This small molecule binds to this protein.
Small molecule (SMILES): CC(=O)N[C@@H](CC(=O)O)C(=O)NC[C@H](CC1(C(=O)N[C@@H](Cc2ccc(O)cc2)C(=O)O)CCCC1)C(=O)O

Binding-site contacts:
Ligand atom C33 contacts residue GLN245 of chain 1.A at 3.5 Å.
Ligand atom C25 contacts residue TYR487 of chain 1.A at 3.5 Å (hydrophobic).
Ligand atom O22 contacts residue HIS317 of chain 1.A at 2.8 Å (h-bond).
Ligand atom O11 contacts residue GLU348 of chain 1.A at 3.6 Å (salt-bridge).
Ligand atom O38 contacts residue HIS351 of chain 1.A at 3.3 Å (h-bond).
Ligand atom C15 contacts residue GLU348 of chain 1.A at 3.5 Å.
Ligand atom O22 contacts residue HIS477 of chain 1.A at 2.9 Å (h-bond).
Ligand atom C20 contacts residue GLU348 of chain 1.A at 3.5 Å.
Ligand atom C20 contacts residue HIS347 of chain 1.A at 3.6 Å.
Ligand atom O35 contacts residue GLN245 of chain 1.A at 3.1 Å (h-bond).
Ligand atom C33 contacts residue HIS477 of chain 1.A at 3.6 Å.
Ligand atom O09 contacts residue GLU375 of chain 1.A at 3.4 Å (salt-bridge).
Ligand atom O35 contacts residue HIS477 of chain 1.A at 3.3 Å.
Ligand atom O38 contacts residue GLU348 of chain 1.A at 2.7 Å (salt-bridge).
Ligand atom O38 contacts residue HIS347 of chain 1.A at 3.4 Å (h-bond).
Ligand atom O37 contacts residue ZN1 of chain 1.D at 2.1 Å.
Ligand atom O35 contacts residue TYR484 of chain 1.A at 2.7 Å (h-bond).
Ligand atom C02 contacts residue ALA320 of chain 1.A at 3.4 Å (hydrophobic).
Ligand atom O11 contacts residue SER319 of chain 1.A at 3.1 Å.
Ligand atom C36 contacts residue ZN1 of chain 1.D at 2.6 Å.
Ligand atom O37 contacts residue GLU375 of chain 1.A at 3.1 Å (salt-bridge).
Ligand atom C06 contacts residue HIS351 of chain 1.A at 3.3 Å.
Ligand atom N04 contacts residue ALA320 of chain 1.A at 2.8 Å (h-bond).
Ligand atom O37 contacts residue HIS347 of chain 1.A at 3.4 Å (h-bond).
Ligand atom O08 contacts residue HIS351 of chain 1.A at 3.7 Å.
Ligand atom C13 contacts residue ALA318 of chain 1.A at 3.1 Å (hydrophobic).
Ligand atom C21 contacts residue HIS317 of chain 1.A at 3.6 Å.
Ligand atom O11 contacts residue ALA320 of chain 1.A at 2.8 Å (h-bond).
Ligand atom C36 contacts residue GLU348 of chain 1.A at 3.6 Å.
Ligand atom O35 contacts residue LYS475 of chain 1.A at 2.8 Å (salt-bridge).
Ligand atom C33 contacts residue TYR484 of chain 1.A at 3.5 Å (hydrophobic).
Ligand atom C25 contacts residue TYR484 of chain 1.A at 3.5 Å (hydrophobic).
Ligand atom O34 contacts residue GLN245 of chain 1.A at 3.5 Å (h-bond).
Ligand atom O38 contacts residue ZN1 of chain 1.D at 2.6 Å.
Ligand atom O37 contacts residue TYR487 of chain 1.A at 2.8 Å (h-bond).
Ligand atom C15 contacts residue ALA318 of chain 1.A at 3.1 Å (hydrophobic).
Ligand atom C07 contacts residue HIS351 of chain 1.A at 3.5 Å.
Ligand atom O03 contacts residue ALA320 of chain 1.A at 3.0 Å (h-bond).
Ligand atom O37 contacts residue HIS351 of chain 1.A at 3.7 Å.
Ligand atom C36 contacts residue TYR487 of chain 1.A at 3.6 Å (hydrophobic).

Sequence of chain 1.A:
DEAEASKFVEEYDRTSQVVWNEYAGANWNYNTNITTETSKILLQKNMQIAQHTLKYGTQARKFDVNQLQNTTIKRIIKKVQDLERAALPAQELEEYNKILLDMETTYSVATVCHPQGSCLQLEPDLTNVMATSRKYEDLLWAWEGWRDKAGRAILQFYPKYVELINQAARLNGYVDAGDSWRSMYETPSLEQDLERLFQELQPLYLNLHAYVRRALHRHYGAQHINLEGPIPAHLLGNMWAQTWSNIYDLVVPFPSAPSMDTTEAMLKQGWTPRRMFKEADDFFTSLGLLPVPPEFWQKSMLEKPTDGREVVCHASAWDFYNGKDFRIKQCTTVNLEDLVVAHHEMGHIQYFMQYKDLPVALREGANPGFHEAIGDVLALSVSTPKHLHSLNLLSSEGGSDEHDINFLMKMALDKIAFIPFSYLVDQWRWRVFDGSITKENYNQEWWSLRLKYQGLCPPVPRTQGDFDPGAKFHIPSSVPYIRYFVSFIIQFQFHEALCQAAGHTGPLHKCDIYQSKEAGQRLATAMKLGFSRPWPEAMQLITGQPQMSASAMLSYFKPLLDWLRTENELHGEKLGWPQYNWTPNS